Binding-site contacts:
Ligand atom N2 contacts residue ASN85 of chain 1.A at 3.0 Å (h-bond).
Ligand atom C8 contacts residue ASN85 of chain 1.A at 4.0 Å.
Ligand atom C1 contacts residue TYR83 of chain 1.A at 4.1 Å (hydrophobic).
Ligand atom C7 contacts residue ASN80 of chain 1.A at 4.3 Å.
Ligand atom C8 contacts residue SER86 of chain 1.A at 4.5 Å.
Ligand atom O7 contacts residue ASN85 of chain 1.A at 3.4 Å (h-bond).
Ligand atom C3 contacts residue ASN85 of chain 1.A at 3.8 Å.
Ligand atom C1 contacts residue ASN85 of chain 1.A at 1.4 Å.
Ligand atom O7 contacts residue SER86 of chain 1.A at 4.2 Å.
Ligand atom C7 contacts residue SER87 of chain 1.A at 4.4 Å.
Ligand atom C4 contacts residue ASN85 of chain 1.A at 4.1 Å.
Ligand atom C7 contacts residue ASN85 of chain 1.A at 3.4 Å.
Ligand atom O5 contacts residue ASN85 of chain 1.A at 2.3 Å (h-bond).
Ligand atom C8 contacts residue LEU78 of chain 1.A at 3.8 Å (hydrophobic).
Ligand atom C5 contacts residue TYR83 of chain 1.A at 4.0 Å (hydrophobic).
Ligand atom N2 contacts residue ASN80 of chain 1.A at 3.9 Å.
Ligand atom C5 contacts residue ASN85 of chain 1.A at 3.6 Å.
Ligand atom O5 contacts residue TYR83 of chain 1.A at 4.2 Å.
Ligand atom C2 contacts residue ASN85 of chain 1.A at 2.4 Å.
Ligand atom C8 contacts residue SER87 of chain 1.A at 3.8 Å.
Ligand atom O7 contacts residue SER87 of chain 1.A at 3.9 Å.
Ligand atom C8 contacts residue ASN80 of chain 1.A at 3.8 Å.

This protein binds this small molecule.
Small molecule (SMILES): CC(=O)N[C@@H]1[C@@H](O)[C@H](O)[C@@H](CO)O[C@H]1O

Sequence of chain 1.A:
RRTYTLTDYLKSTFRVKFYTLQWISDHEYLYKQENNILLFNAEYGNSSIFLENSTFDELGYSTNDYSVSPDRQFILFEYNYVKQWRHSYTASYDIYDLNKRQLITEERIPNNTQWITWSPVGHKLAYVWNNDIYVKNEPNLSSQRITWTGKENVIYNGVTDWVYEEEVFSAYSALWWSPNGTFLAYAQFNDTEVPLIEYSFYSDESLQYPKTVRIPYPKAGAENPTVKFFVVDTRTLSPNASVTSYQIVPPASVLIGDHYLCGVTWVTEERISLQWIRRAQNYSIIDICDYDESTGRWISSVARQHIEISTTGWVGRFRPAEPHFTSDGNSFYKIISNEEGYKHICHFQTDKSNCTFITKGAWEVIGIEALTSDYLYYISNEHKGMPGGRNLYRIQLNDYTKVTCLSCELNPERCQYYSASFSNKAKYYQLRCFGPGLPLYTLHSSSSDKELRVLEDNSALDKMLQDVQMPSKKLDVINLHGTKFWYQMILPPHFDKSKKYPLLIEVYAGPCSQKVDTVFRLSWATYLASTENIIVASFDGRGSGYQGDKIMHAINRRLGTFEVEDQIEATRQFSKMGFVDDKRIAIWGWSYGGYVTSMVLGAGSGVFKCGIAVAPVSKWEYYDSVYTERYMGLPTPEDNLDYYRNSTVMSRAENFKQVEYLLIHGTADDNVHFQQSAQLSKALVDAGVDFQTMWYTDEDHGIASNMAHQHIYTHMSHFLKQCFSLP